Sequence of chain 1.E:
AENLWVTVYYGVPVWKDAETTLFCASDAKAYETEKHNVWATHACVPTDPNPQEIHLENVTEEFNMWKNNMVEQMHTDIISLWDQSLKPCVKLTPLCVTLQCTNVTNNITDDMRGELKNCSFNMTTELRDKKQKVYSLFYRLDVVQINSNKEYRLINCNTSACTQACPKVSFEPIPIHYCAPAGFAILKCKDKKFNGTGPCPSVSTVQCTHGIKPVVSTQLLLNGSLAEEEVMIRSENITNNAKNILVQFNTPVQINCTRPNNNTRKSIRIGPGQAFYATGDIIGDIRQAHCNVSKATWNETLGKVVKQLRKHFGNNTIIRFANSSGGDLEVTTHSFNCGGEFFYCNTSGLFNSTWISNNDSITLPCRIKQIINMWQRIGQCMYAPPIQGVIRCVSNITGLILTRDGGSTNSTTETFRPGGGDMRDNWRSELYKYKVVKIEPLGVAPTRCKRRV

The small molecule below binds the protein below.
Small molecule (SMILES): CC(=O)N[C@@H]1[C@@H](O)[C@H](O)[C@@H](CO)O[C@H]1O

Binding-site contacts:
Ligand atom C3 contacts residue ASN308 of chain 1.E at 3.8 Å.
Ligand atom C2 contacts residue ASN308 of chain 1.E at 2.5 Å.
Ligand atom O6 contacts residue ASN308 of chain 1.E at 4.2 Å.
Ligand atom C7 contacts residue ASN308 of chain 1.E at 3.4 Å.
Ligand atom O5 contacts residue ASN308 of chain 1.E at 2.4 Å (h-bond).
Ligand atom C8 contacts residue ASN308 of chain 1.E at 4.5 Å.
Ligand atom O7 contacts residue ASN308 of chain 1.E at 3.5 Å (h-bond).
Ligand atom C5 contacts residue ASN308 of chain 1.E at 3.6 Å.
Ligand atom N2 contacts residue ASN308 of chain 1.E at 2.9 Å (h-bond).
Ligand atom C1 contacts residue ASN308 of chain 1.E at 1.4 Å.
Ligand atom C5 contacts residue TRP364 of chain 1.E at 4.5 Å (hydrophobic).
Ligand atom C4 contacts residue ASN308 of chain 1.E at 4.2 Å.